The protein below binds the small molecule below.
Small molecule (SMILES): CC(=O)N[C@H]1[C@H](O[C@H]2[C@H](O)[C@@H](NC(C)=O)CO[C@@H]2CO)O[C@H](CO)[C@@H](O)[C@@H]1O

Sequence of chain 1.A:
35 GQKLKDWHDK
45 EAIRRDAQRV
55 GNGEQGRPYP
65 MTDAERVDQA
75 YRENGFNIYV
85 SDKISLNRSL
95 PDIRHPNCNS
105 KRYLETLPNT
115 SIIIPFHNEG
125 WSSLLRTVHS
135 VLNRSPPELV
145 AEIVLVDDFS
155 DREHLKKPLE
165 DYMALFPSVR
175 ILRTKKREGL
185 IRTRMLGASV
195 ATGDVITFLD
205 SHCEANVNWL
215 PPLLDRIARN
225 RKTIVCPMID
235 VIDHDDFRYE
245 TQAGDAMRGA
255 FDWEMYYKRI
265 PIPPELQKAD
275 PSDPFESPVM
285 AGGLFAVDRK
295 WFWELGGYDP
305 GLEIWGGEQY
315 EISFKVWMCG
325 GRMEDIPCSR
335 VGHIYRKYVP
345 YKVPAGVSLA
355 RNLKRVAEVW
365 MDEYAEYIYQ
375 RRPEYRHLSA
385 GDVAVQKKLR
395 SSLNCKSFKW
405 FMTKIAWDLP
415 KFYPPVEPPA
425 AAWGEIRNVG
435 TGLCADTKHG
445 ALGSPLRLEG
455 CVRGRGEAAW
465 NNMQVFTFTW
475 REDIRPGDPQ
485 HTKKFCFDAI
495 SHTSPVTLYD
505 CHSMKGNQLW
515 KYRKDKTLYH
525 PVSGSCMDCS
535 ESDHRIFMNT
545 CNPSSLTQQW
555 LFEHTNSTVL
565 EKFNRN

Binding-site contacts:
Ligand atom O7 contacts residue ARG53 of chain 1.A at 4.3 Å.
Ligand atom O5 contacts residue HIS133 of chain 1.A at 3.0 Å (h-bond).
Ligand atom N2 contacts residue PHE170 of chain 1.A at 3.5 Å.
Ligand atom C6 contacts residue HIS133 of chain 1.A at 3.6 Å.
Ligand atom C7 contacts residue ASN91 of chain 1.A at 3.2 Å.
Ligand atom O6 contacts residue PHE170 of chain 1.A at 4.4 Å.
Ligand atom O7 contacts residue ASN91 of chain 1.A at 3.6 Å.
Ligand atom O6 contacts residue LEU136 of chain 1.A at 4.4 Å.
Ligand atom O5 contacts residue ASN137 of chain 1.A at 3.2 Å (h-bond).
Ligand atom C6 contacts residue PHE170 of chain 1.A at 3.5 Å (hydrophobic).
Ligand atom C3 contacts residue ASN91 of chain 1.A at 3.8 Å.
Ligand atom C7 contacts residue PHE170 of chain 1.A at 3.9 Å (hydrophobic).
Ligand atom C5 contacts residue HIS133 of chain 1.A at 3.5 Å.
Ligand atom O5 contacts residue ASN91 of chain 1.A at 2.4 Å (h-bond).
Ligand atom C5 contacts residue ASN91 of chain 1.A at 3.7 Å.
Ligand atom C1 contacts residue ASN91 of chain 1.A at 1.4 Å.
Ligand atom C5 contacts residue ASN137 of chain 1.A at 4.3 Å.
Ligand atom C8 contacts residue ARG53 of chain 1.A at 2.9 Å.
Ligand atom O6 contacts residue HIS133 of chain 1.A at 3.8 Å.
Ligand atom C2 contacts residue ASN91 of chain 1.A at 2.5 Å.
Ligand atom C8 contacts residue ASN91 of chain 1.A at 3.9 Å.
Ligand atom C7 contacts residue ARG53 of chain 1.A at 4.0 Å.
Ligand atom C1 contacts residue ASN137 of chain 1.A at 3.9 Å.
Ligand atom C1 contacts residue HIS133 of chain 1.A at 3.7 Å.
Ligand atom C4 contacts residue ASN91 of chain 1.A at 4.2 Å.
Ligand atom C8 contacts residue PHE170 of chain 1.A at 3.5 Å (hydrophobic).
Ligand atom C6 contacts residue ASN137 of chain 1.A at 4.0 Å.
Ligand atom O6 contacts residue ASN137 of chain 1.A at 2.6 Å (h-bond).
Ligand atom C8 contacts residue LEU169 of chain 1.A at 3.5 Å (hydrophobic).
Ligand atom N2 contacts residue ASN91 of chain 1.A at 3.0 Å (h-bond).